Sequence of chain 26.C:
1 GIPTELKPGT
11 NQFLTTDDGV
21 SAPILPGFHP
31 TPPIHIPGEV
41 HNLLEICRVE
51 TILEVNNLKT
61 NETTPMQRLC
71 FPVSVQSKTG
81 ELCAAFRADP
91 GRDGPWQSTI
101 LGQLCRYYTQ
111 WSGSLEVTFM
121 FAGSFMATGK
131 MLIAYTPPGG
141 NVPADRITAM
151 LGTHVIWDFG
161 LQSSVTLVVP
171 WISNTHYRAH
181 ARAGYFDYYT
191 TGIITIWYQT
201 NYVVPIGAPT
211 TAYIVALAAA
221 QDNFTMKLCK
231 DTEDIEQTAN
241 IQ

Binding-site contacts:
Ligand atom NBD contacts residue TRP203 of chain 30.A at 3.6 Å.
Ligand atom OAW contacts residue MET195 of chain 30.A at 3.4 Å.
Ligand atom OAC contacts residue ASP112 of chain 30.A at 3.8 Å.
Ligand atom CAD contacts residue PHE137 of chain 30.A at 3.9 Å (hydrophobic).
Ligand atom CAM contacts residue TYR155 of chain 30.A at 3.9 Å (hydrophobic).
Ligand atom CAG contacts residue GLN202 of chain 30.A at 3.5 Å.
Ligand atom NBC contacts residue ASN228 of chain 30.A at 3.7 Å.
Ligand atom CAF contacts residue MET114 of chain 30.A at 3.1 Å (hydrophobic).
Ligand atom CAN contacts residue ILE111 of chain 30.A at 3.8 Å (hydrophobic).
Ligand atom CAA contacts residue VAL179 of chain 30.A at 3.5 Å (hydrophobic).
Ligand atom NAT contacts residue TYR155 of chain 30.A at 3.9 Å.
Ligand atom CAQ contacts residue LEU113 of chain 30.A at 3.6 Å (hydrophobic).
Ligand atom CAA contacts residue PRO177 of chain 30.A at 3.2 Å (hydrophobic).
Ligand atom CAR contacts residue ASN228 of chain 30.A at 3.7 Å.
Ligand atom CBA contacts residue ASN228 of chain 30.A at 3.7 Å.
Ligand atom CAR contacts residue TYR201 of chain 30.A at 3.5 Å (hydrophobic).
Ligand atom CAO contacts residue MET230 of chain 30.A at 3.6 Å (hydrophobic).
Ligand atom CBA contacts residue TRP203 of chain 30.A at 3.8 Å (hydrophobic).
Ligand atom CAF contacts residue ASP112 of chain 30.A at 3.9 Å.
Ligand atom NAU contacts residue MET114 of chain 30.A at 3.9 Å.
Ligand atom CAZ contacts residue ILE111 of chain 30.A at 3.9 Å (hydrophobic).
Ligand atom CAI contacts residue PHE135 of chain 30.A at 3.5 Å (hydrophobic).
Ligand atom CAH contacts residue MET114 of chain 30.A at 3.5 Å (hydrophobic).
Ligand atom OAC contacts residue LEU113 of chain 30.A at 3.4 Å (h-bond).
Ligand atom CAG contacts residue TRP203 of chain 30.A at 3.7 Å (hydrophobic).
Ligand atom CAN contacts residue PHE135 of chain 30.A at 3.8 Å (hydrophobic).
Ligand atom CBB contacts residue LEU113 of chain 30.A at 3.7 Å (hydrophobic).
Ligand atom CAE contacts residue ASN228 of chain 30.A at 3.6 Å.
Ligand atom CAL contacts residue ILE111 of chain 30.A at 3.9 Å (hydrophobic).
Ligand atom CAS contacts residue TRP203 of chain 30.A at 3.4 Å (hydrophobic).
Ligand atom CAS contacts residue TYR201 of chain 30.A at 3.9 Å (hydrophobic).
Ligand atom CAP contacts residue LEU113 of chain 30.A at 3.6 Å (hydrophobic).
Ligand atom CAG contacts residue ASN228 of chain 30.A at 3.3 Å.
Ligand atom CAL contacts residue TYR155 of chain 30.A at 3.4 Å (hydrophobic).
Ligand atom NBD contacts residue ASN228 of chain 30.A at 3.7 Å.
Ligand atom CAS contacts residue ASN228 of chain 30.A at 3.5 Å.
Ligand atom CAE contacts residue GLN202 of chain 30.A at 3.6 Å.
Ligand atom CAJ contacts residue TYR155 of chain 30.A at 3.5 Å (hydrophobic).
Ligand atom CAX contacts residue ASN228 of chain 30.A at 3.8 Å.
Ligand atom CAK contacts residue PHE135 of chain 30.A at 3.3 Å (hydrophobic).

A protein and the small-molecule ligand that binds it are described below.
Small molecule (SMILES): CCO/N=C/c1ccc(OCC[C@@H](C)CCN2CCN(c3ccncc3)C2=O)cc1

Sequence of chain 30.C:
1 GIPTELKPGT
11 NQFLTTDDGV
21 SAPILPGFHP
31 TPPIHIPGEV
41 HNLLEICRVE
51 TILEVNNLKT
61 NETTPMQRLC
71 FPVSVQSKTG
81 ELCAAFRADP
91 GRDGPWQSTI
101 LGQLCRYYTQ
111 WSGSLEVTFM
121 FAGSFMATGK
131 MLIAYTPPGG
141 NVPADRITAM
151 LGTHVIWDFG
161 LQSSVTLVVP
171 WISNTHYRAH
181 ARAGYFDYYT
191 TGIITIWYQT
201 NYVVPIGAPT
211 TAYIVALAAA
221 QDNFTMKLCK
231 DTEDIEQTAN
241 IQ

Sequence of chain 30.A:
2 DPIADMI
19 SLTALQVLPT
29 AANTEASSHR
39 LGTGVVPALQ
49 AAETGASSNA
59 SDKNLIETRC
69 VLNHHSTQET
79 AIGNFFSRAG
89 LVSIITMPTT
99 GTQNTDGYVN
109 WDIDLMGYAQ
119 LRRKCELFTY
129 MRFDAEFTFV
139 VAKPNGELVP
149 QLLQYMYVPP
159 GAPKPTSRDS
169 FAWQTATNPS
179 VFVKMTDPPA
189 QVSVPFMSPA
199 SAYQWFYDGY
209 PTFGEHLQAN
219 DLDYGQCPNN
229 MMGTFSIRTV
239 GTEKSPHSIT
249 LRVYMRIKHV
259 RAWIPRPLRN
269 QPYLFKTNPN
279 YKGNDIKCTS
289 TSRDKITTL